Binding-site contacts:
Ligand atom C2 contacts residue NAD1 of chain 4.H at 3.1 Å.
Ligand atom C9 contacts residue NAD1 of chain 4.H at 4.0 Å.
Ligand atom C3 contacts residue ALA197 of chain 4.C at 3.6 Å (hydrophobic).
Ligand atom C10 contacts residue MET159 of chain 4.C at 4.1 Å (hydrophobic).
Ligand atom C5 contacts residue NAD1 of chain 4.H at 3.3 Å.
Ligand atom C1 contacts residue TYR156 of chain 4.C at 3.9 Å (hydrophobic).
Ligand atom C4 contacts residue NAD1 of chain 4.H at 3.3 Å.
Ligand atom O17 contacts residue NAD1 of chain 4.H at 3.1 Å (h-bond).
Ligand atom C10 contacts residue ALA196 of chain 4.C at 4.1 Å (hydrophobic).
Ligand atom C12 contacts residue MET159 of chain 4.C at 3.5 Å (hydrophobic).
Ligand atom O17 contacts residue LYS163 of chain 4.C at 4.2 Å.
Ligand atom C8 contacts residue NAD1 of chain 4.H at 3.8 Å.
Ligand atom C4 contacts residue ALA196 of chain 4.C at 4.2 Å (hydrophobic).
Ligand atom C3 contacts residue PHE203 of chain 4.C at 3.8 Å (hydrophobic).
Ligand atom C11 contacts residue MET159 of chain 4.C at 3.7 Å (hydrophobic).
Ligand atom C10 contacts residue GLY93 of chain 4.C at 3.3 Å.
Ligand atom C10 contacts residue PHE94 of chain 4.C at 3.5 Å (hydrophobic).
Ligand atom C3 contacts residue NAD1 of chain 4.H at 3.0 Å.
Ligand atom C16 contacts residue TYR146 of chain 4.C at 3.2 Å (hydrophobic).
Ligand atom C13 contacts residue TYR156 of chain 4.C at 4.3 Å (hydrophobic).
Ligand atom O7 contacts residue NAD1 of chain 4.H at 3.3 Å.
Ligand atom C14 contacts residue PHE203 of chain 4.C at 3.8 Å (hydrophobic).
Ligand atom C1 contacts residue TYR146 of chain 4.C at 4.2 Å (hydrophobic).
Ligand atom C14 contacts residue PRO191 of chain 4.C at 4.1 Å (hydrophobic).
Ligand atom C4 contacts residue ALA197 of chain 4.C at 3.7 Å (hydrophobic).
Ligand atom C8 contacts residue ALA196 of chain 4.C at 3.5 Å (hydrophobic).
Ligand atom C14 contacts residue TYR146 of chain 4.C at 4.1 Å (hydrophobic).
Ligand atom C1 contacts residue NAD1 of chain 4.H at 3.1 Å.
Ligand atom C9 contacts residue ALA196 of chain 4.C at 3.2 Å (hydrophobic).
Ligand atom C6 contacts residue TYR156 of chain 4.C at 4.0 Å (hydrophobic).
Ligand atom C11 contacts residue PHE94 of chain 4.C at 4.0 Å (hydrophobic).
Ligand atom C6 contacts residue NAD1 of chain 4.H at 3.4 Å.
Ligand atom O7 contacts residue ALA196 of chain 4.C at 3.4 Å.
Ligand atom C14 contacts residue NAD1 of chain 4.H at 3.1 Å.
Ligand atom C15 contacts residue TYR146 of chain 4.C at 4.2 Å (hydrophobic).
Ligand atom C16 contacts residue TYR156 of chain 4.C at 3.9 Å (hydrophobic).
Ligand atom C15 contacts residue PHE203 of chain 4.C at 3.7 Å (hydrophobic).
Ligand atom C4 contacts residue THR194 of chain 4.C at 4.2 Å.
Ligand atom C9 contacts residue GLY93 of chain 4.C at 3.9 Å.
Ligand atom O17 contacts residue TYR156 of chain 4.C at 2.9 Å (h-bond).

Sequence of chain 4.C:
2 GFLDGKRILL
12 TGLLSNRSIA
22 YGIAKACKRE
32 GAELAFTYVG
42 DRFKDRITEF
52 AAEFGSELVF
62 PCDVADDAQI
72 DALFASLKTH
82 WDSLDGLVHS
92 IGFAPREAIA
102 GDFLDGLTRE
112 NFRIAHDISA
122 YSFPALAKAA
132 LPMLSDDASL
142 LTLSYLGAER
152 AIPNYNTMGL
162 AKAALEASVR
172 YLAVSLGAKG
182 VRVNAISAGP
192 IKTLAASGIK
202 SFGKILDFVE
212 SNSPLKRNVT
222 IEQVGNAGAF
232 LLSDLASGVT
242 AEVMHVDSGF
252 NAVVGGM

This small molecule binds to this protein.
Small molecule (SMILES): CCCc1ccc(Oc2ccccc2)c(O)c1